Sequence of chain 1.A:
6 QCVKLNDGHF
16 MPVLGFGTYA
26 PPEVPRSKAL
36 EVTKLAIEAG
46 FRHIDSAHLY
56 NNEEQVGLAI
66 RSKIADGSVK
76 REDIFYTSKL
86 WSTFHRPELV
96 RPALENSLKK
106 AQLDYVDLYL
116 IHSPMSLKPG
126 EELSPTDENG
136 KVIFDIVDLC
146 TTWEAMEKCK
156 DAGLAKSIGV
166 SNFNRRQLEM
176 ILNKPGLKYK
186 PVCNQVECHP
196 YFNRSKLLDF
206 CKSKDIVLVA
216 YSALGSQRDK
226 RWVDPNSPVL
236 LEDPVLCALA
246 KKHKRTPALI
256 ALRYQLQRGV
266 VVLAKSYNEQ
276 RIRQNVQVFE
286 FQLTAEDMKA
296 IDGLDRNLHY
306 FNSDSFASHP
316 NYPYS

A protein and the small-molecule ligand that binds it are described below.
Small molecule (SMILES): COc1ccc2c(c1)c(CC(=O)O)cn2C(=O)c1ccc(Cl)cc1

Binding-site contacts:
Ligand atom C10 contacts residue PHE306 of chain 1.A at 3.6 Å (hydrophobic).
Ligand atom O04 contacts residue TRP86 of chain 1.A at 3.4 Å.
Ligand atom C15 contacts residue ASN167 of chain 1.A at 3.8 Å.
Ligand atom O04 contacts residue 5111 of chain 1.E at 3.6 Å.
Ligand atom O01 contacts residue TYR55 of chain 1.A at 3.0 Å (h-bond).
Ligand atom C11 contacts residue TYR55 of chain 1.A at 3.1 Å (hydrophobic).
Ligand atom C16 contacts residue MET120 of chain 1.A at 3.4 Å (hydrophobic).
Ligand atom C06 contacts residue LEU54 of chain 1.A at 3.6 Å (hydrophobic).
Ligand atom O01 contacts residue TYR24 of chain 1.A at 3.5 Å.
Ligand atom CL1 contacts residue TYR319 of chain 1.A at 3.6 Å.
Ligand atom O03 contacts residue TRP227 of chain 1.A at 3.6 Å.
Ligand atom O02 contacts residue HIS117 of chain 1.A at 2.9 Å (h-bond).
Ligand atom C16 contacts residue SER118 of chain 1.A at 3.8 Å.
Ligand atom C17 contacts residue ASN167 of chain 1.A at 3.6 Å.
Ligand atom O01 contacts residue NAP1 of chain 1.C at 3.0 Å.
Ligand atom O03 contacts residue TYR24 of chain 1.A at 3.4 Å (h-bond).
Ligand atom C15 contacts residue MET120 of chain 1.A at 3.8 Å (hydrophobic).
Ligand atom C07 contacts residue 5111 of chain 1.E at 3.6 Å.
Ligand atom C04 contacts residue LEU54 of chain 1.A at 3.5 Å (hydrophobic).
Ligand atom O02 contacts residue TYR55 of chain 1.A at 2.5 Å (h-bond).
Ligand atom C09 contacts residue LEU54 of chain 1.A at 3.5 Å (hydrophobic).
Ligand atom C02 contacts residue PHE306 of chain 1.A at 3.8 Å (hydrophobic).
Ligand atom C06 contacts residue 5111 of chain 1.E at 3.5 Å.
Ligand atom C05 contacts residue TRP227 of chain 1.A at 3.5 Å (hydrophobic).
Ligand atom C10 contacts residue NAP1 of chain 1.C at 3.4 Å.
Ligand atom CL1 contacts residue ASN167 of chain 1.A at 3.5 Å.
Ligand atom C12 contacts residue ARG226 of chain 1.A at 3.6 Å.
Ligand atom C11 contacts residue NAP1 of chain 1.C at 3.2 Å.
Ligand atom C05 contacts residue LEU54 of chain 1.A at 3.6 Å (hydrophobic).
Ligand atom C12 contacts residue 5111 of chain 1.E at 3.6 Å.
Ligand atom C03 contacts residue PHE306 of chain 1.A at 3.7 Å (hydrophobic).
Ligand atom C18 contacts residue TYR216 of chain 1.A at 3.5 Å (hydrophobic).
Ligand atom C02 contacts residue NAP1 of chain 1.C at 3.5 Å.
Ligand atom O02 contacts residue NAP1 of chain 1.C at 3.0 Å.
Ligand atom C04 contacts residue TRP227 of chain 1.A at 3.5 Å (hydrophobic).
Ligand atom CL1 contacts residue PRO318 of chain 1.A at 3.6 Å.
Ligand atom C08 contacts residue LEU54 of chain 1.A at 3.5 Å (hydrophobic).
Ligand atom C16 contacts residue ASN167 of chain 1.A at 3.6 Å.
Ligand atom C07 contacts residue LEU54 of chain 1.A at 3.6 Å (hydrophobic).
Ligand atom C15 contacts residue SER118 of chain 1.A at 3.7 Å.